Binding-site contacts:
Ligand atom C5 contacts residue LEU123 of chain 2.B at 4.2 Å (hydrophobic).
Ligand atom O6 contacts residue LEU123 of chain 2.B at 3.1 Å.
Ligand atom C8 contacts residue SER16 of chain 2.B at 4.3 Å.
Ligand atom C8 contacts residue ASN17 of chain 2.B at 3.7 Å.
Ligand atom C4 contacts residue ASN17 of chain 2.B at 4.2 Å.
Ligand atom C1 contacts residue ASN17 of chain 2.B at 1.4 Å.
Ligand atom C2 contacts residue ASN17 of chain 2.B at 2.4 Å.
Ligand atom C6 contacts residue LEU123 of chain 2.B at 3.7 Å (hydrophobic).
Ligand atom C3 contacts residue ASN17 of chain 2.B at 3.6 Å.
Ligand atom C6 contacts residue ASN17 of chain 2.B at 4.2 Å.
Ligand atom N2 contacts residue GLY15 of chain 2.B at 4.2 Å.
Ligand atom O5 contacts residue LEU123 of chain 2.B at 3.8 Å.
Ligand atom C7 contacts residue ASN17 of chain 2.B at 2.6 Å.
Ligand atom C7 contacts residue THR34 of chain 2.B at 4.3 Å.
Ligand atom C5 contacts residue ASN17 of chain 2.B at 3.7 Å.
Ligand atom C7 contacts residue GLY15 of chain 2.B at 4.0 Å.
Ligand atom C6 contacts residue LYS9 of chain 2.B at 4.3 Å.
Ligand atom C8 contacts residue THR34 of chain 2.B at 4.1 Å.
Ligand atom O7 contacts residue THR34 of chain 2.B at 3.3 Å.
Ligand atom C8 contacts residue GLY15 of chain 2.B at 2.9 Å.
Ligand atom O5 contacts residue ASN17 of chain 2.B at 2.4 Å (h-bond).
Ligand atom O7 contacts residue ASN17 of chain 2.B at 2.8 Å (h-bond).
Ligand atom O6 contacts residue LYS9 of chain 2.B at 4.3 Å.
Ligand atom N2 contacts residue ASN17 of chain 2.B at 2.4 Å (h-bond).

A protein and the small-molecule ligand that binds it are described below.
Small molecule (SMILES): CC(=O)N[C@@H]1[C@@H](O)[C@H](O)[C@@H](CO)O[C@H]1O

Sequence of chain 2.B:
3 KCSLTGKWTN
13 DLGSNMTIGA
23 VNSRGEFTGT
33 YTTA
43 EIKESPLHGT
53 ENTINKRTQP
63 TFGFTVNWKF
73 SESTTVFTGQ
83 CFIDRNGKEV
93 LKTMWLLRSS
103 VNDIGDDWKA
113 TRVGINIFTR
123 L